Binding-site contacts:
Ligand atom C16 contacts residue THR1 of chain 1.K at 3.0 Å.
Ligand atom C26 contacts residue THR1 of chain 1.K at 2.5 Å.
Ligand atom C19 contacts residue MET45 of chain 1.K at 3.7 Å (hydrophobic).
Ligand atom N8 contacts residue ASP126 of chain 1.L at 3.4 Å (salt-bridge).
Ligand atom O30 contacts residue THR1 of chain 1.K at 3.7 Å.
Ligand atom C16 contacts residue GLY47 of chain 1.K at 3.6 Å.
Ligand atom S27 contacts residue THR1 of chain 1.K at 3.7 Å.
Ligand atom C20 contacts residue VAL31 of chain 1.K at 3.5 Å (hydrophobic).
Ligand atom N22 contacts residue GLN53 of chain 1.K at 3.5 Å (h-bond).
Ligand atom C32 contacts residue THR21 of chain 1.K at 3.6 Å.
Ligand atom C28 contacts residue THR1 of chain 1.K at 3.5 Å.
Ligand atom S5 contacts residue ASP126 of chain 1.L at 3.7 Å.
Ligand atom N14 contacts residue GLY47 of chain 1.K at 3.0 Å (h-bond).
Ligand atom C18 contacts residue MET45 of chain 1.K at 3.6 Å (hydrophobic).
Ligand atom C43 contacts residue ALA27 of chain 1.K at 3.5 Å (hydrophobic).
Ligand atom C4 contacts residue PRO127 of chain 1.L at 3.7 Å (hydrophobic).
Ligand atom N22 contacts residue GLU132 of chain 1.L at 3.6 Å (salt-bridge).
Ligand atom C18 contacts residue LYS33 of chain 1.K at 3.7 Å.
Ligand atom O31 contacts residue THR21 of chain 1.K at 2.9 Å (h-bond).
Ligand atom C25 contacts residue THR1 of chain 1.K at 1.4 Å.
Ligand atom O39 contacts residue ALA49 of chain 1.K at 3.1 Å (h-bond).
Ligand atom N11 contacts residue THR21 of chain 1.K at 3.0 Å (h-bond).
Ligand atom C20 contacts residue ALA49 of chain 1.K at 3.7 Å (hydrophobic).
Ligand atom C34 contacts residue GLY47 of chain 1.K at 3.7 Å.
Ligand atom C12 contacts residue GLY47 of chain 1.K at 3.7 Å.
Ligand atom C21 contacts residue LYS32 of chain 1.K at 3.7 Å.
Ligand atom N14 contacts residue THR1 of chain 1.K at 3.7 Å.
Ligand atom O31 contacts residue ALA20 of chain 1.K at 3.3 Å.
Ligand atom C12 contacts residue THR21 of chain 1.K at 3.7 Å.
Ligand atom C21 contacts residue VAL31 of chain 1.K at 3.5 Å (hydrophobic).
Ligand atom C17 contacts residue LYS33 of chain 1.K at 3.7 Å.
Ligand atom C26 contacts residue GLY47 of chain 1.K at 3.5 Å.
Ligand atom C24 contacts residue ALA49 of chain 1.K at 3.7 Å (hydrophobic).
Ligand atom N22 contacts residue SER130 of chain 1.L at 3.5 Å (h-bond).
Ligand atom O30 contacts residue GLY130 of chain 1.K at 3.7 Å.
Ligand atom C23 contacts residue VAL31 of chain 1.K at 3.4 Å (hydrophobic).
Ligand atom C23 contacts residue ALA49 of chain 1.K at 3.4 Å (hydrophobic).
Ligand atom C15 contacts residue THR1 of chain 1.K at 2.4 Å.
Ligand atom C28 contacts residue SER131 of chain 1.K at 3.5 Å.
Ligand atom O30 contacts residue SER131 of chain 1.K at 3.0 Å (h-bond).

Sequence of chain 1.K:
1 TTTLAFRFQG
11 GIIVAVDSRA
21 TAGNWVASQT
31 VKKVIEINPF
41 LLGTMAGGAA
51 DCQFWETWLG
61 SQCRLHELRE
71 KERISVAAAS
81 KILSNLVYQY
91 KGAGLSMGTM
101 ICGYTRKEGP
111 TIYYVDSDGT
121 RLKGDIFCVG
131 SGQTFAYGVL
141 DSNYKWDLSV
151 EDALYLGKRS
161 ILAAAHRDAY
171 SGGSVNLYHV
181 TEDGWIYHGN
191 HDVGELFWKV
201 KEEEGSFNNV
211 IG

Sequence of chain 1.L:
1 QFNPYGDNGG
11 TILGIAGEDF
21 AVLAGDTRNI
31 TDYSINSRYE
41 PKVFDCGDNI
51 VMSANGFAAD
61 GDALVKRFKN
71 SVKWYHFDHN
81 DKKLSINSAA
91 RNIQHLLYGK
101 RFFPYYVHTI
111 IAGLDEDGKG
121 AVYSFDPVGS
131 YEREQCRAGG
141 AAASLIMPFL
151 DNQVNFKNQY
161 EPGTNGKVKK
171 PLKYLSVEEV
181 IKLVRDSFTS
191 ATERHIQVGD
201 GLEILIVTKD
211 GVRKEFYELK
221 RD

The protein below binds the small molecule below.
Small molecule (SMILES): Cc1ncc(C(=O)N[C@@H](CC(C)C)C(=O)N[C@@H](CC2CCCCC2)C(=O)N[C@H](CCS(C)(=O)=O)Cc2ccc(CN)cc2)s1